Binding-site contacts:
Ligand atom O6 contacts residue ASN318 of chain 2.H at 2.6 Å (h-bond).
Ligand atom C6 contacts residue ASN318 of chain 2.H at 3.2 Å.
Ligand atom O6 contacts residue SER284 of chain 2.H at 2.6 Å (h-bond).
Ligand atom C6 contacts residue SER284 of chain 2.H at 3.5 Å.

This protein binds this small molecule.
Small molecule (SMILES): CC(=O)N[C@@H]1[C@@H](O)[C@H](O)[C@@H](CO)O[C@H]1O

Sequence of chain 2.H:
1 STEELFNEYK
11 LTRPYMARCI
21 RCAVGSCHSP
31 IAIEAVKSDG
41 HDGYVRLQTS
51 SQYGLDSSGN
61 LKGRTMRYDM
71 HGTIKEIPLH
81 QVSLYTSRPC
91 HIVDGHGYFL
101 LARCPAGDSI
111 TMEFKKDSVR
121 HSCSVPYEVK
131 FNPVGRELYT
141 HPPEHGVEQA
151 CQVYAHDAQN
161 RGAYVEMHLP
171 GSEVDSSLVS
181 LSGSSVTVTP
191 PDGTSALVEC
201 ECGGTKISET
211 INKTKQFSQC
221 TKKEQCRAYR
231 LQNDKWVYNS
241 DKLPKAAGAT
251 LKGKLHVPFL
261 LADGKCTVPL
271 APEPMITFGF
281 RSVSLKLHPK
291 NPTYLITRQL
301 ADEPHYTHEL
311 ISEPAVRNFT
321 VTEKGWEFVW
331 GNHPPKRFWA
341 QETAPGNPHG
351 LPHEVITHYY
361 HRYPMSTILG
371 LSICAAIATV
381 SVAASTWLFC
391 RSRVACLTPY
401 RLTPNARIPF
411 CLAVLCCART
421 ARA